A small-molecule ligand and the protein it binds are described below.
Small molecule (SMILES): CO[P](=O)(O)O[C@H]1[C@@H](O)[C@H](n2ccc(=O)[nH]c2=O)O[C@@H]1COP(=O)(O)O

Binding-site contacts:
Ligand atom C2 contacts residue ASN16 of chain 1.F at 3.2 Å.
Ligand atom C4 contacts residue SER17 of chain 1.F at 4.1 Å.
Ligand atom OP1 contacts residue ILE23 of chain 1.F at 3.6 Å.
Ligand atom N1 contacts residue ARG125 of chain 1.E at 3.7 Å.
Ligand atom C6 contacts residue ARG125 of chain 1.E at 3.6 Å.
Ligand atom OP3 contacts residue SER77 of chain 1.E at 4.3 Å.
Ligand atom C4 contacts residue ARG125 of chain 1.E at 3.7 Å.
Ligand atom P contacts residue ILE23 of chain 1.F at 4.2 Å.
Ligand atom OP1 contacts residue ARG131 of chain 1.E at 3.3 Å (salt-bridge).
Ligand atom C5 contacts residue THR21 of chain 1.F at 4.4 Å.
Ligand atom O2 contacts residue ARG125 of chain 1.E at 4.0 Å.
Ligand atom C3' contacts residue ARG125 of chain 1.E at 3.3 Å.
Ligand atom N3 contacts residue ARG125 of chain 1.E at 3.7 Å.
Ligand atom O5' contacts residue ARG131 of chain 1.E at 2.8 Å (salt-bridge).
Ligand atom C5 contacts residue ARG125 of chain 1.E at 3.5 Å.
Ligand atom C5' contacts residue SER77 of chain 1.E at 4.5 Å.
Ligand atom C4 contacts residue ASN16 of chain 1.F at 4.2 Å.
Ligand atom P contacts residue ARG131 of chain 1.E at 3.5 Å.
Ligand atom O5' contacts residue ARG125 of chain 1.E at 3.2 Å (salt-bridge).
Ligand atom N3 contacts residue ASN16 of chain 1.F at 2.9 Å (h-bond).
Ligand atom O4 contacts residue THR21 of chain 1.F at 4.0 Å.
Ligand atom C1' contacts residue ARG125 of chain 1.E at 4.3 Å.
Ligand atom P contacts residue ARG125 of chain 1.E at 3.8 Å.
Ligand atom C4' contacts residue ARG125 of chain 1.E at 4.3 Å.
Ligand atom C5' contacts residue ARG131 of chain 1.E at 3.4 Å.
Ligand atom OP1 contacts residue ARG125 of chain 1.E at 2.9 Å (salt-bridge).
Ligand atom C5' contacts residue MET76 of chain 1.E at 4.2 Å (hydrophobic).
Ligand atom O2 contacts residue ASN16 of chain 1.F at 2.7 Å (h-bond).
Ligand atom N3 contacts residue SER17 of chain 1.F at 4.3 Å.
Ligand atom OP2 contacts residue ARG131 of chain 1.E at 3.8 Å.
Ligand atom OP3 contacts residue ILE23 of chain 1.F at 4.3 Å.
Ligand atom OP2 contacts residue ILE23 of chain 1.F at 4.1 Å.
Ligand atom C2' contacts residue ARG125 of chain 1.E at 3.7 Å.
Ligand atom OP3 contacts residue ARG125 of chain 1.E at 2.7 Å.
Ligand atom C5' contacts residue ARG125 of chain 1.E at 4.2 Å.
Ligand atom O3' contacts residue ARG125 of chain 1.E at 4.1 Å.
Ligand atom O4 contacts residue ARG125 of chain 1.E at 3.9 Å.
Ligand atom OP2 contacts residue SER77 of chain 1.E at 3.9 Å.
Ligand atom C2 contacts residue ARG125 of chain 1.E at 3.8 Å.
Ligand atom O4 contacts residue SER17 of chain 1.F at 3.3 Å.

Sequence of chain 1.E:
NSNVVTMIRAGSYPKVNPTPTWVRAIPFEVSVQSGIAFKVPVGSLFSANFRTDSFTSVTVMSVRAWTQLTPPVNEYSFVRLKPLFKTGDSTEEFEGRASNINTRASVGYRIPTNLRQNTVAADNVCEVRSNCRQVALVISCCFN

Sequence of chain 1.F:
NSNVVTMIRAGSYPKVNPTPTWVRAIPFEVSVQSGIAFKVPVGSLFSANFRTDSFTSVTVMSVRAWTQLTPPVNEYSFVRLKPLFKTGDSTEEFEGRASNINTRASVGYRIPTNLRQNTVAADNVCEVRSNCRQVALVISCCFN